Binding-site contacts:
Ligand atom PB contacts residue LYS76 of chain 2.A at 3.6 Å.
Ligand atom O3G contacts residue MN1 of chain 2.B at 3.4 Å.
Ligand atom O2B contacts residue THR77 of chain 2.A at 2.6 Å (h-bond).
Ligand atom N7 contacts residue TYR107 of chain 2.A at 3.6 Å.
Ligand atom C5' contacts residue THR78 of chain 2.A at 3.6 Å.
Ligand atom O3A contacts residue SER73 of chain 2.A at 3.5 Å.
Ligand atom O4' contacts residue TYR107 of chain 2.A at 3.6 Å.
Ligand atom C2 contacts residue GLY269 of chain 2.A at 3.4 Å.
Ligand atom N6 contacts residue ASP104 of chain 2.A at 2.5 Å (salt-bridge).
Ligand atom C6 contacts residue TYR107 of chain 2.A at 3.6 Å (hydrophobic).
Ligand atom O2B contacts residue LYS76 of chain 2.A at 3.0 Å (salt-bridge).
Ligand atom O1B contacts residue SER74 of chain 2.A at 3.2 Å (h-bond).
Ligand atom N3 contacts residue GLY269 of chain 2.A at 3.1 Å (h-bond).
Ligand atom O1G contacts residue GLN198 of chain 2.A at 2.7 Å (h-bond).
Ligand atom O1B contacts residue PRO71 of chain 2.A at 3.6 Å.
Ligand atom O2B contacts residue MN1 of chain 2.B at 2.8 Å.
Ligand atom N3B contacts residue MN1 of chain 2.B at 2.5 Å.
Ligand atom O1B contacts residue LYS76 of chain 2.A at 2.6 Å (salt-bridge).
Ligand atom O1A contacts residue THR78 of chain 2.A at 2.9 Å (h-bond).
Ligand atom PG contacts residue MN1 of chain 2.B at 3.2 Å.
Ligand atom C8 contacts residue TYR107 of chain 2.A at 3.7 Å (hydrophobic).
Ligand atom O1B contacts residue SER73 of chain 2.A at 3.3 Å (h-bond).
Ligand atom N6 contacts residue TYR107 of chain 2.A at 3.4 Å.
Ligand atom O2' contacts residue TYR268 of chain 2.A at 2.7 Å.
Ligand atom C5 contacts residue TYR107 of chain 2.A at 3.6 Å (hydrophobic).
Ligand atom O2G contacts residue GLN198 of chain 2.A at 3.5 Å (h-bond).
Ligand atom O3A contacts residue SER74 of chain 2.A at 3.7 Å.
Ligand atom O2G contacts residue GLU72 of chain 2.A at 3.0 Å.
Ligand atom C4 contacts residue TYR107 of chain 2.A at 3.7 Å (hydrophobic).
Ligand atom PG contacts residue GLN198 of chain 2.A at 3.5 Å.
Ligand atom N9 contacts residue TYR107 of chain 2.A at 3.7 Å.
Ligand atom O1G contacts residue MN1 of chain 2.B at 3.4 Å.
Ligand atom O2B contacts residue GLY75 of chain 2.A at 3.7 Å.
Ligand atom O1B contacts residue GLY75 of chain 2.A at 3.4 Å (h-bond).
Ligand atom O4' contacts residue THR78 of chain 2.A at 3.2 Å (h-bond).
Ligand atom O1A contacts residue GLY75 of chain 2.A at 3.2 Å.
Ligand atom O3A contacts residue GLY75 of chain 2.A at 3.1 Å (h-bond).
Ligand atom O1G contacts residue LYS76 of chain 2.A at 3.1 Å (salt-bridge).
Ligand atom O2G contacts residue SER73 of chain 2.A at 2.5 Å (h-bond).
Ligand atom PB contacts residue MN1 of chain 2.B at 3.2 Å.

Sequence of chain 2.A:
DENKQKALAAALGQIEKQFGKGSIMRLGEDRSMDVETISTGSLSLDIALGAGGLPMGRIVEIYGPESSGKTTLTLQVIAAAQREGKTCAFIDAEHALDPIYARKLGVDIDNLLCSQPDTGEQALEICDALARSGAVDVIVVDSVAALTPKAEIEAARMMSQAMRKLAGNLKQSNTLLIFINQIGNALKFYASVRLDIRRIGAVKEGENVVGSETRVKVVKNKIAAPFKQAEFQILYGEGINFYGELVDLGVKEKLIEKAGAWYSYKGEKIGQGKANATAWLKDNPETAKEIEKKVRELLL

This small molecule binds to this protein.
Small molecule (SMILES): Nc1ncnc2c1ncn2[C@@H]1O[C@H](CO[P](=O)(O)O[P](=O)(O)NP(=O)(O)O)[C@@H](O)[C@H]1O